Binding-site contacts:
Ligand atom C15 contacts residue VAL158 of chain 1.C at 3.9 Å (hydrophobic).
Ligand atom O contacts residue MET157 of chain 1.C at 3.5 Å.
Ligand atom O5 contacts residue TYR185 of chain 1.C at 3.0 Å (h-bond).
Ligand atom O4 contacts residue ILE159 of chain 1.C at 2.9 Å (h-bond).
Ligand atom C20 contacts residue ASP140 of chain 1.C at 3.6 Å.
Ligand atom C2 contacts residue PHE149 of chain 1.C at 3.8 Å (hydrophobic).
Ligand atom C24 contacts residue ILE194 of chain 1.C at 3.7 Å (hydrophobic).
Ligand atom O6 contacts residue TYR129 of chain 1.C at 3.7 Å.
Ligand atom C5 contacts residue PHE149 of chain 1.C at 3.4 Å (hydrophobic).
Ligand atom C13 contacts residue TYR185 of chain 1.C at 3.6 Å (hydrophobic).
Ligand atom C contacts residue MET157 of chain 1.C at 3.8 Å (hydrophobic).
Ligand atom O5 contacts residue PHE202 of chain 1.C at 3.4 Å.
Ligand atom C9 contacts residue MET157 of chain 1.C at 3.8 Å (hydrophobic).
Ligand atom O6 contacts residue PHE139 of chain 1.C at 3.5 Å.
Ligand atom S contacts residue TYR185 of chain 1.C at 3.5 Å (h-bond).
Ligand atom C1 contacts residue PHE149 of chain 1.C at 3.9 Å (hydrophobic).
Ligand atom C4 contacts residue PHE149 of chain 1.C at 3.3 Å (hydrophobic).
Ligand atom O4 contacts residue TYR185 of chain 1.C at 3.7 Å.
Ligand atom C3 contacts residue PHE149 of chain 1.C at 3.5 Å (hydrophobic).
Ligand atom C14 contacts residue TRP162 of chain 1.C at 3.3 Å (hydrophobic).
Ligand atom C17 contacts residue TYR129 of chain 1.C at 3.5 Å (hydrophobic).
Ligand atom C6 contacts residue PHE149 of chain 1.C at 3.7 Å (hydrophobic).
Ligand atom C22 contacts residue VAL193 of chain 1.C at 3.5 Å (hydrophobic).
Ligand atom O5 contacts residue PHE139 of chain 1.C at 3.6 Å.
Ligand atom C23 contacts residue ILE194 of chain 1.C at 3.7 Å (hydrophobic).
Ligand atom O4 contacts residue VAL158 of chain 1.C at 3.3 Å.
Ligand atom O3 contacts residue TYR185 of chain 1.C at 3.1 Å (h-bond).
Ligand atom C23 contacts residue VAL193 of chain 1.C at 3.8 Å (hydrophobic).
Ligand atom C21 contacts residue ASP140 of chain 1.C at 3.9 Å.
Ligand atom O6 contacts residue PHE202 of chain 1.C at 3.8 Å.
Ligand atom C11 contacts residue TYR185 of chain 1.C at 3.7 Å (hydrophobic).
Ligand atom C15 contacts residue TRP162 of chain 1.C at 3.6 Å (hydrophobic).
Ligand atom C9 contacts residue PHE149 of chain 1.C at 3.8 Å (hydrophobic).
Ligand atom C16 contacts residue TRP162 of chain 1.C at 3.8 Å (hydrophobic).
Ligand atom O6 contacts residue ASP140 of chain 1.C at 3.8 Å.
Ligand atom C24 contacts residue TYR185 of chain 1.C at 3.7 Å (hydrophobic).
Ligand atom C12 contacts residue TYR185 of chain 1.C at 3.2 Å (hydrophobic).
Ligand atom C16 contacts residue TYR129 of chain 1.C at 3.5 Å (hydrophobic).
Ligand atom C15 contacts residue PHE149 of chain 1.C at 3.7 Å (hydrophobic).
Ligand atom C18 contacts residue TYR185 of chain 1.C at 3.2 Å (hydrophobic).

This small molecule binds to this protein.
Small molecule (SMILES): COc1cc(CCCOC(=O)[C@@H]2CCCCN2S(=O)(=O)Cc2ccccc2)cc(OC)c1OC

Sequence of chain 1.C:
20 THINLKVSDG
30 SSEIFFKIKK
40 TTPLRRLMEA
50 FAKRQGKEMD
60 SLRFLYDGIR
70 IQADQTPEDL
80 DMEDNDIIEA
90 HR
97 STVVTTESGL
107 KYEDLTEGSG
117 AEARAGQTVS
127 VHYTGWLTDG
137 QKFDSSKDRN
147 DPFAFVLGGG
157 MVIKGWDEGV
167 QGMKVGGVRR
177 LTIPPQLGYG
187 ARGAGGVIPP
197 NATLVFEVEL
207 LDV